Sequence of chain 1.K:
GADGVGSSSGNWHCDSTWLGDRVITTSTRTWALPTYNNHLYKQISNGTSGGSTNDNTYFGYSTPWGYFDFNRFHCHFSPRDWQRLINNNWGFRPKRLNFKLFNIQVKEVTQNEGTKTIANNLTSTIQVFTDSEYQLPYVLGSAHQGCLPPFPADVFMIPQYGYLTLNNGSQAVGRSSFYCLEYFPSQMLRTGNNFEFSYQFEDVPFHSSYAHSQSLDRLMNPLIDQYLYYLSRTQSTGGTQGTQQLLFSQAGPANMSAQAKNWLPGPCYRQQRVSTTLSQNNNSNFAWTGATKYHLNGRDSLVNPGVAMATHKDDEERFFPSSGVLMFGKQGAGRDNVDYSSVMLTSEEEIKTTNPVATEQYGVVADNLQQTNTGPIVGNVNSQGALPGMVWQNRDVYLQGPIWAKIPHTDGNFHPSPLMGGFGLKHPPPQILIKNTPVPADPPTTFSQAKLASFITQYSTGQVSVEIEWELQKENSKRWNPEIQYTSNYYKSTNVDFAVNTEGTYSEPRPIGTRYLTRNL

This protein binds this small molecule.
Small molecule (SMILES): Nc1ccn([C@H]2C[C@H](O)[C@@H](COP(=O)(O)O)O2)c(=O)n1

Binding-site contacts:
Ligand atom C3' contacts residue DA1 of chain 1.DC at 2.6 Å.
Ligand atom O5' contacts residue DA1 of chain 1.DC at 3.9 Å.
Ligand atom O3' contacts residue PRO205 of chain 1.K at 4.1 Å.
Ligand atom C2' contacts residue DA1 of chain 1.DC at 3.7 Å.
Ligand atom C5' contacts residue DA1 of chain 1.DC at 3.6 Å.
Ligand atom C2' contacts residue PRO205 of chain 1.K at 4.5 Å (hydrophobic).
Ligand atom C4' contacts residue DA1 of chain 1.DC at 3.7 Å.
Ligand atom O3' contacts residue DA1 of chain 1.DC at 1.6 Å.